A small-molecule ligand and the protein it binds are described below.
Small molecule (SMILES): O=C(Nc1cc(Cl)ccc1O)Nc1cc(C(F)(F)F)ccc1Cl

Binding-site contacts:
Ligand atom C8 contacts residue ASN213 of chain 1.B at 3.6 Å.
Ligand atom CL contacts residue VAL267 of chain 1.A at 3.7 Å.
Ligand atom CL1 contacts residue MET253 of chain 1.A at 4.0 Å.
Ligand atom F1 contacts residue LEU212 of chain 1.B at 3.5 Å.
Ligand atom C13 contacts residue TYR209 of chain 1.B at 3.5 Å (hydrophobic).
Ligand atom F1 contacts residue ILE216 of chain 1.B at 3.9 Å.
Ligand atom C12 contacts residue TYR209 of chain 1.B at 3.5 Å (hydrophobic).
Ligand atom N1 contacts residue ASN213 of chain 1.B at 3.2 Å (h-bond).
Ligand atom N contacts residue ASN213 of chain 1.B at 3.6 Å.
Ligand atom F contacts residue ALA275 of chain 1.A at 3.8 Å.
Ligand atom C10 contacts residue PRO268 of chain 1.A at 3.5 Å (hydrophobic).
Ligand atom C11 contacts residue TYR209 of chain 1.B at 3.6 Å (hydrophobic).
Ligand atom N1 contacts residue TYR209 of chain 1.B at 4.0 Å.
Ligand atom C6 contacts residue MET278 of chain 1.A at 3.8 Å (hydrophobic).
Ligand atom CL contacts residue SER266 of chain 1.A at 3.1 Å.
Ligand atom O1 contacts residue TYR209 of chain 1.B at 3.8 Å.
Ligand atom CL contacts residue LEU212 of chain 1.B at 3.8 Å.
Ligand atom C1 contacts residue MET253 of chain 1.A at 3.4 Å (hydrophobic).
Ligand atom C12 contacts residue SER266 of chain 1.A at 3.3 Å.
Ligand atom C9 contacts residue PRO268 of chain 1.A at 3.8 Å (hydrophobic).
Ligand atom C10 contacts residue SER266 of chain 1.A at 4.0 Å.
Ligand atom O1 contacts residue ALA262 of chain 1.A at 3.3 Å.
Ligand atom CL1 contacts residue VAL256 of chain 1.A at 3.9 Å.
Ligand atom CL1 contacts residue PHE274 of chain 1.A at 3.9 Å.
Ligand atom C10 contacts residue TYR209 of chain 1.B at 3.7 Å (hydrophobic).
Ligand atom CL contacts residue TYR209 of chain 1.B at 3.5 Å.
Ligand atom F contacts residue MET278 of chain 1.A at 3.0 Å.
Ligand atom CL contacts residue LEU208 of chain 1.B at 3.6 Å.
Ligand atom C13 contacts residue ASN213 of chain 1.B at 3.6 Å.
Ligand atom C7 contacts residue ASN213 of chain 1.B at 3.3 Å.
Ligand atom F1 contacts residue PRO217 of chain 1.B at 3.7 Å.
Ligand atom F2 contacts residue LEU212 of chain 1.B at 3.4 Å.
Ligand atom C11 contacts residue PRO268 of chain 1.A at 3.9 Å (hydrophobic).
Ligand atom C4 contacts residue LEU212 of chain 1.B at 4.0 Å (hydrophobic).
Ligand atom O contacts residue ASN213 of chain 1.B at 3.8 Å.
Ligand atom F1 contacts residue MET278 of chain 1.A at 3.4 Å.
Ligand atom C9 contacts residue TYR209 of chain 1.B at 3.7 Å (hydrophobic).
Ligand atom C6 contacts residue LEU212 of chain 1.B at 3.9 Å (hydrophobic).
Ligand atom C11 contacts residue SER266 of chain 1.A at 3.0 Å.
Ligand atom C8 contacts residue TYR209 of chain 1.B at 3.6 Å (hydrophobic).

Sequence of chain 1.A:
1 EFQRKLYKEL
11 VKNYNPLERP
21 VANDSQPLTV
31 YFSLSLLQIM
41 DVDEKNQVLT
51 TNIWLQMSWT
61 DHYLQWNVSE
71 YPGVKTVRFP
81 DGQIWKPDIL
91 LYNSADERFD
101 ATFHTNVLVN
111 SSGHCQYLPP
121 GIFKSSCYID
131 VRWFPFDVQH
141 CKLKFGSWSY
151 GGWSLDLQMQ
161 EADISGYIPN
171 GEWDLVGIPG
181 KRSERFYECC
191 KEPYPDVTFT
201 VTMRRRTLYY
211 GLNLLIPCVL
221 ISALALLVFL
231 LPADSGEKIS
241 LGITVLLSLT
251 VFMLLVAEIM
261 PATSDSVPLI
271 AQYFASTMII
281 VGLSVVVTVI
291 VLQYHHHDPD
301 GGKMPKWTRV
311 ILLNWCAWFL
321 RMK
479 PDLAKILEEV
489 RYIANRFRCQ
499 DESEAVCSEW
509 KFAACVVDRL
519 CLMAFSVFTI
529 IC

Sequence of chain 1.B:
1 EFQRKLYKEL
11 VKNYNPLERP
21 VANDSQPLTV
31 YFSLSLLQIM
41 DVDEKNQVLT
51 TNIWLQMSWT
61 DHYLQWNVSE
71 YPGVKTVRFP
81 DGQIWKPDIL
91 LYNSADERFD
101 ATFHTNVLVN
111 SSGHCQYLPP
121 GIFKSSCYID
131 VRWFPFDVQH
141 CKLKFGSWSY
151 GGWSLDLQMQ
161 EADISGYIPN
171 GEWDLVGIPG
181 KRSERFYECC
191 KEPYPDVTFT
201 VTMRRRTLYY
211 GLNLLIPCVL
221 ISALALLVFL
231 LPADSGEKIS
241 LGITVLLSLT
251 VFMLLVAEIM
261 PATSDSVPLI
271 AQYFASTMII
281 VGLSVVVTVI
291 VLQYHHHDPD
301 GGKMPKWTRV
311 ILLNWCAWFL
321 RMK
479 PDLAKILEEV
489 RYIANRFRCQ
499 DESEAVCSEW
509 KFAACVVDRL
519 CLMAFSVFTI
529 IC